Sequence of chain 2.G:
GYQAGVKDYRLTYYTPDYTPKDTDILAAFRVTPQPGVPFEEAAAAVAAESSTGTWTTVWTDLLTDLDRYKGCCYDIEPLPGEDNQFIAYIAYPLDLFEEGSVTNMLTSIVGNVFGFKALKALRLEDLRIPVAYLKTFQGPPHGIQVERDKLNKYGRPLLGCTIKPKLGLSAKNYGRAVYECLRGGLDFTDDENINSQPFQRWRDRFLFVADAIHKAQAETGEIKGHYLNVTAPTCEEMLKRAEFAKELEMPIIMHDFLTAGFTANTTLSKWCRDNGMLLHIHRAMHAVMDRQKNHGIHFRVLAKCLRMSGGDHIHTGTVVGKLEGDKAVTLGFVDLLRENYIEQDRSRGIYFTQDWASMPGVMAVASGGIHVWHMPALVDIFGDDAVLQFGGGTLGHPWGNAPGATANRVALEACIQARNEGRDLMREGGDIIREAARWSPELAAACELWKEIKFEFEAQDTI

A small-molecule ligand and the protein it binds are described below.
Small molecule (SMILES): O=C(O)[C@@](O)(COP(=O)(O)O)[C@H](O)[C@H](O)COP(=O)(O)O

Sequence of chain 1.G:
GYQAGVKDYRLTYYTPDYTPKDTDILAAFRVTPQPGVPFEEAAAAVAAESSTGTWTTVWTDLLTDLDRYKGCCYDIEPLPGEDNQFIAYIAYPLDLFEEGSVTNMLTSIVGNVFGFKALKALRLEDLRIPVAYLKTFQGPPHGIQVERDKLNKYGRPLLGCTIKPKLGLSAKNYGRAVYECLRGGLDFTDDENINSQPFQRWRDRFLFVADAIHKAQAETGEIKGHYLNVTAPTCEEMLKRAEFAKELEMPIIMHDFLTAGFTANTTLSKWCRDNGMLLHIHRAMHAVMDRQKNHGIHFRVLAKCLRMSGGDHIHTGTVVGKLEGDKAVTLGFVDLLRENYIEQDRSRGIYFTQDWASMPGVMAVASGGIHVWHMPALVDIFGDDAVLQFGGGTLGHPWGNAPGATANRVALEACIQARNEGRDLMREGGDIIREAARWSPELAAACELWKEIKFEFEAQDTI

Binding-site contacts:
Ligand atom O3P contacts residue THR65 of chain 2.G at 3.4 Å (h-bond).
Ligand atom O1 contacts residue LYS175 of chain 1.G at 3.2 Å (salt-bridge).
Ligand atom O7 contacts residue LYS177 of chain 1.G at 2.8 Å (salt-bridge).
Ligand atom O4 contacts residue SER379 of chain 1.G at 3.1 Å (h-bond).
Ligand atom O7 contacts residue ASN123 of chain 2.G at 2.9 Å (h-bond).
Ligand atom C contacts residue LYS175 of chain 1.G at 3.4 Å.
Ligand atom O3 contacts residue HIS294 of chain 1.G at 2.8 Å (h-bond).
Ligand atom O7 contacts residue LYS175 of chain 1.G at 3.3 Å (salt-bridge).
Ligand atom O6 contacts residue GLU60 of chain 2.G at 3.4 Å (salt-bridge).
Ligand atom O2P contacts residue THR65 of chain 2.G at 2.6 Å (h-bond).
Ligand atom O3 contacts residue GLU204 of chain 1.G at 3.1 Å (salt-bridge).
Ligand atom O5P contacts residue HIS327 of chain 1.G at 2.8 Å (h-bond).
Ligand atom C3 contacts residue MG1 of chain 1.Y at 3.2 Å.
Ligand atom O1P contacts residue GLY403 of chain 1.G at 2.7 Å (h-bond).
Ligand atom O4 contacts residue LEU335 of chain 1.G at 3.4 Å.
Ligand atom O3 contacts residue KCX201 of chain 1.G at 2.1 Å (h-bond).
Ligand atom O7 contacts residue ASP203 of chain 1.G at 3.1 Å (salt-bridge).
Ligand atom O3P contacts residue TRP66 of chain 2.G at 3.2 Å.
Ligand atom O7 contacts residue MG1 of chain 1.Y at 2.4 Å.
Ligand atom C contacts residue ASN123 of chain 2.G at 3.3 Å.
Ligand atom O2P contacts residue GLY403 of chain 1.G at 3.4 Å.
Ligand atom O7 contacts residue GLU204 of chain 1.G at 3.1 Å (salt-bridge).
Ligand atom O5P contacts residue SER379 of chain 1.G at 3.5 Å (h-bond).
Ligand atom O2P contacts residue LYS175 of chain 1.G at 3.4 Å.
Ligand atom O3P contacts residue LYS334 of chain 1.G at 2.8 Å (salt-bridge).
Ligand atom C3 contacts residue KCX201 of chain 1.G at 2.8 Å.
Ligand atom O2 contacts residue LYS175 of chain 1.G at 3.1 Å (salt-bridge).
Ligand atom O2P contacts residue GLY404 of chain 1.G at 2.7 Å (h-bond).
Ligand atom O3 contacts residue MG1 of chain 1.Y at 2.4 Å.
Ligand atom O5 contacts residue LEU335 of chain 1.G at 3.1 Å.
Ligand atom O6P contacts residue ARG295 of chain 1.G at 2.9 Å (salt-bridge).
Ligand atom C contacts residue MG1 of chain 1.Y at 3.1 Å.
Ligand atom O4 contacts residue GLY380 of chain 1.G at 3.2 Å.
Ligand atom O4P contacts residue ARG295 of chain 1.G at 2.7 Å (salt-bridge).
Ligand atom O2 contacts residue KCX201 of chain 1.G at 3.1 Å (h-bond).
Ligand atom O6 contacts residue LYS334 of chain 1.G at 2.9 Å (salt-bridge).
Ligand atom O2 contacts residue MG1 of chain 1.Y at 2.3 Å.
Ligand atom P1 contacts residue THR65 of chain 2.G at 3.5 Å.
Ligand atom O3P contacts residue GLY381 of chain 1.G at 3.0 Å (h-bond).
Ligand atom C2 contacts residue MG1 of chain 1.Y at 3.0 Å.